Binding-site contacts:
Ligand atom C11 contacts residue ASN154 of chain 1.D at 3.8 Å.
Ligand atom N18 contacts residue ASN215 of chain 1.D at 3.2 Å (h-bond).
Ligand atom C2 contacts residue TYR152 of chain 1.D at 3.9 Å (hydrophobic).
Ligand atom N17 contacts residue VAL214 of chain 1.D at 3.9 Å.
Ligand atom O5 contacts residue TYR152 of chain 1.D at 2.4 Å (h-bond).
Ligand atom P1 contacts residue TYR152 of chain 1.D at 3.6 Å.
Ligand atom O4 contacts residue SER66 of chain 1.D at 2.4 Å (h-bond).
Ligand atom O2 contacts residue GLY316 of chain 1.D at 3.2 Å (h-bond).
Ligand atom C15 contacts residue SER317 of chain 1.D at 3.6 Å.
Ligand atom N20 contacts residue SER319 of chain 1.D at 3.2 Å (h-bond).
Ligand atom N3 contacts residue SER66 of chain 1.D at 3.6 Å.
Ligand atom O2 contacts residue SER317 of chain 1.D at 3.6 Å.
Ligand atom N18 contacts residue VAL214 of chain 1.D at 3.5 Å.
Ligand atom N20 contacts residue THR318 of chain 1.D at 3.6 Å.
Ligand atom N19 contacts residue VAL214 of chain 1.D at 3.7 Å.
Ligand atom B1 contacts residue TYR152 of chain 1.D at 3.2 Å.
Ligand atom O8 contacts residue GLN122 of chain 1.D at 3.2 Å (h-bond).
Ligand atom C11 contacts residue GLN122 of chain 1.D at 3.3 Å.
Ligand atom N14 contacts residue THR318 of chain 1.D at 3.5 Å.
Ligand atom P1 contacts residue SER66 of chain 1.D at 3.8 Å.
Ligand atom S7 contacts residue GLN122 of chain 1.D at 3.8 Å.
Ligand atom O3 contacts residue TYR152 of chain 1.D at 3.4 Å.
Ligand atom C10 contacts residue GLN122 of chain 1.D at 3.7 Å.
Ligand atom O8 contacts residue ASN154 of chain 1.D at 2.6 Å (h-bond).
Ligand atom O4 contacts residue GLY316 of chain 1.D at 3.5 Å.
Ligand atom B1 contacts residue SER66 of chain 1.D at 1.4 Å.
Ligand atom C2 contacts residue SER66 of chain 1.D at 2.4 Å.
Ligand atom N14 contacts residue SER317 of chain 1.D at 3.9 Å.
Ligand atom C2 contacts residue LYS69 of chain 1.D at 3.8 Å.
Ligand atom O5 contacts residue SER66 of chain 1.D at 2.3 Å (h-bond).
Ligand atom N19 contacts residue SER319 of chain 1.D at 3.4 Å (h-bond).
Ligand atom O9 contacts residue LEU121 of chain 1.D at 3.6 Å.
Ligand atom C11 contacts residue TYR224 of chain 1.D at 3.8 Å (hydrophobic).
Ligand atom O2 contacts residue THR315 of chain 1.D at 3.0 Å (h-bond).
Ligand atom O2 contacts residue SER66 of chain 1.D at 3.9 Å.
Ligand atom C12 contacts residue TYR224 of chain 1.D at 3.7 Å (hydrophobic).
Ligand atom O4 contacts residue SER317 of chain 1.D at 2.7 Å (h-bond).
Ligand atom O9 contacts residue GLN122 of chain 1.D at 3.7 Å.
Ligand atom O6 contacts residue SER317 of chain 1.D at 3.7 Å.
Ligand atom O8 contacts residue LEU121 of chain 1.D at 3.8 Å.

Sequence of chain 1.D:
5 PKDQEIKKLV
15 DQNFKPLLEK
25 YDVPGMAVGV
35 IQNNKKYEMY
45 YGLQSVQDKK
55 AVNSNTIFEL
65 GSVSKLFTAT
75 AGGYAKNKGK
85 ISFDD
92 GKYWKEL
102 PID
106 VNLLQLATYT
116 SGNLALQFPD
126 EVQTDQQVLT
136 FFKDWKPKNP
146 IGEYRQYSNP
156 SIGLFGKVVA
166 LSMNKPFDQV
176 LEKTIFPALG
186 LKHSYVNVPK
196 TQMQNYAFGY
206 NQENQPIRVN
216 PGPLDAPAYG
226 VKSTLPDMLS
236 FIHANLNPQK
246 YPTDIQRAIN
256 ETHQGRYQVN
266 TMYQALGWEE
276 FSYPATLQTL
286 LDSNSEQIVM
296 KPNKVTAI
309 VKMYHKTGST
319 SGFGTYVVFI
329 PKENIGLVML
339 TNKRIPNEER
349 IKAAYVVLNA

A protein and the small-molecule ligand that binds it are described below.
Small molecule (SMILES): O=P(O)(O)OB(O)CNS(=O)(=O)c1ccc(-c2nnn[nH]2)nc1